A protein and the small-molecule ligand that binds it are described below.
Small molecule (SMILES): Nc1nc2c(ncn2[C@@H]2O[C@@H]3COP(=O)(O)O[C@@H]4[C@H](O)[C@@H](COP(=O)(O)O[C@H]3[C@H]2O)O[C@H]4n2cnc3c(N)ncnc32)c(=O)[nH]1

Sequence of chain 2.A:
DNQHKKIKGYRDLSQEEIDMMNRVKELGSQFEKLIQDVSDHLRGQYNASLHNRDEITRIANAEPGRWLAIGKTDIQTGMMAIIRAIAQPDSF

Binding-site contacts:
Ligand atom O15 contacts residue 4UR1 of chain 5.G at 1.1 Å (h-bond).
Ligand atom N38 contacts residue 4UR1 of chain 5.G at 0.7 Å (h-bond).
Ligand atom O31 contacts residue 4UR1 of chain 5.G at 0.5 Å (h-bond).
Ligand atom C21 contacts residue 4UR1 of chain 5.G at 0.8 Å.
Ligand atom O44 contacts residue 4UR1 of chain 5.G at 0.7 Å (h-bond).
Ligand atom C40 contacts residue 4UR1 of chain 5.G at 0.6 Å.
Ligand atom C37 contacts residue 4UR1 of chain 5.G at 0.7 Å.
Ligand atom C29 contacts residue 4UR1 of chain 5.G at 0.9 Å.
Ligand atom C43 contacts residue 4UR1 of chain 5.G at 0.7 Å.
Ligand atom N33 contacts residue 4UR1 of chain 5.G at 0.5 Å (h-bond).
Ligand atom O10 contacts residue 4UR1 of chain 5.G at 0.5 Å (h-bond).
Ligand atom C32 contacts residue 4UR1 of chain 5.G at 0.7 Å.
Ligand atom O26 contacts residue 4UR1 of chain 5.G at 0.6 Å.
Ligand atom N39 contacts residue 4UR1 of chain 5.G at 0.7 Å (h-bond).
Ligand atom C42 contacts residue 4UR1 of chain 5.G at 0.5 Å.
Ligand atom C11 contacts residue 4UR1 of chain 5.G at 0.8 Å.
Ligand atom C09 contacts residue 4UR1 of chain 5.G at 0.7 Å.
Ligand atom C07 contacts residue 4UR1 of chain 5.G at 0.4 Å.
Ligand atom O25 contacts residue 4UR1 of chain 5.G at 0.8 Å (h-bond).
Ligand atom C36 contacts residue 4UR1 of chain 5.G at 0.5 Å.
Ligand atom N41 contacts residue 4UR1 of chain 5.G at 0.6 Å (h-bond).
Ligand atom N35 contacts residue 4UR1 of chain 5.G at 0.4 Å (h-bond).
Ligand atom O23 contacts residue 4UR1 of chain 5.G at 0.7 Å.
Ligand atom C18 contacts residue 4UR1 of chain 5.G at 0.5 Å.
Ligand atom O16 contacts residue 4UR1 of chain 5.G at 0.8 Å (h-bond).
Ligand atom N45 contacts residue 4UR1 of chain 5.G at 0.7 Å (h-bond).
Ligand atom C19 contacts residue 4UR1 of chain 5.G at 1.2 Å.
Ligand atom O13 contacts residue 4UR1 of chain 5.G at 0.8 Å (h-bond).
Ligand atom N03 contacts residue 4UR1 of chain 5.G at 0.6 Å (h-bond).
Ligand atom C05 contacts residue 4UR1 of chain 5.G at 0.5 Å.
Ligand atom C22 contacts residue 4UR1 of chain 5.G at 0.8 Å.
Ligand atom C28 contacts residue 4UR1 of chain 5.G at 0.5 Å.
Ligand atom C12 contacts residue 4UR1 of chain 5.G at 0.7 Å.
Ligand atom P24 contacts residue 4UR1 of chain 5.G at 0.9 Å.
Ligand atom N06 contacts residue 4UR1 of chain 5.G at 0.4 Å (h-bond).
Ligand atom N08 contacts residue 4UR1 of chain 5.G at 0.5 Å (h-bond).
Ligand atom C34 contacts residue 4UR1 of chain 5.G at 0.4 Å.
Ligand atom C02 contacts residue 4UR1 of chain 5.G at 0.6 Å.
Ligand atom P14 contacts residue 4UR1 of chain 5.G at 0.6 Å.
Ligand atom C04 contacts residue 4UR1 of chain 5.G at 0.5 Å.

Sequence of chain 5.A:
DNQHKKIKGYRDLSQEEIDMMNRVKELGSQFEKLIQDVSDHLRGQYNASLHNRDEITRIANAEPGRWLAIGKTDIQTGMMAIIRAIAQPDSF